Binding-site contacts:
Ligand atom O5 contacts residue ASN175 of chain 29.F at 2.4 Å (h-bond).
Ligand atom O5 contacts residue THR85 of chain 29.F at 4.3 Å.
Ligand atom C1 contacts residue GLU174 of chain 29.F at 4.1 Å.
Ligand atom C8 contacts residue PRO86 of chain 29.F at 3.6 Å (hydrophobic).
Ligand atom C7 contacts residue ASN175 of chain 29.F at 3.4 Å.
Ligand atom N2 contacts residue PRO86 of chain 29.F at 3.9 Å.
Ligand atom C4 contacts residue ASN175 of chain 29.F at 4.2 Å.
Ligand atom C6 contacts residue NAG1 of chain 29.K at 4.2 Å.
Ligand atom O6 contacts residue GLU174 of chain 29.F at 3.8 Å.
Ligand atom C3 contacts residue THR85 of chain 29.F at 4.4 Å.
Ligand atom C5 contacts residue THR85 of chain 29.F at 4.0 Å.
Ligand atom C8 contacts residue ARG88 of chain 29.F at 4.3 Å.
Ligand atom N2 contacts residue ASN175 of chain 29.F at 2.9 Å (h-bond).
Ligand atom C7 contacts residue PRO86 of chain 29.F at 4.3 Å (hydrophobic).
Ligand atom O5 contacts residue GLU174 of chain 29.F at 3.5 Å (salt-bridge).
Ligand atom C8 contacts residue GLU87 of chain 29.F at 3.6 Å.
Ligand atom C2 contacts residue ASN175 of chain 29.F at 2.4 Å.
Ligand atom C3 contacts residue NAG1 of chain 29.K at 3.7 Å.
Ligand atom O4 contacts residue NAG1 of chain 29.K at 2.3 Å (h-bond).
Ligand atom O6 contacts residue THR85 of chain 29.F at 4.4 Å.
Ligand atom C2 contacts residue THR85 of chain 29.F at 4.5 Å.
Ligand atom N2 contacts residue THR85 of chain 29.F at 4.5 Å.
Ligand atom C5 contacts residue NAG1 of chain 29.K at 3.8 Å.
Ligand atom C1 contacts residue ASN175 of chain 29.F at 1.4 Å.
Ligand atom C8 contacts residue ASN175 of chain 29.F at 4.5 Å.
Ligand atom O3 contacts residue NAG1 of chain 29.K at 3.9 Å.
Ligand atom C1 contacts residue THR85 of chain 29.F at 3.8 Å.
Ligand atom C3 contacts residue ASN175 of chain 29.F at 3.8 Å.
Ligand atom C5 contacts residue ASN175 of chain 29.F at 3.7 Å.
Ligand atom C4 contacts residue NAG1 of chain 29.K at 3.5 Å.
Ligand atom O6 contacts residue PHE173 of chain 29.F at 4.0 Å.
Ligand atom O7 contacts residue ASN175 of chain 29.F at 3.5 Å (h-bond).

This protein binds this small molecule.
Small molecule (SMILES): CC(=O)N[C@@H]1[C@@H](O)[C@H](O)[C@@H](CO)O[C@H]1O

Sequence of chain 29.F:
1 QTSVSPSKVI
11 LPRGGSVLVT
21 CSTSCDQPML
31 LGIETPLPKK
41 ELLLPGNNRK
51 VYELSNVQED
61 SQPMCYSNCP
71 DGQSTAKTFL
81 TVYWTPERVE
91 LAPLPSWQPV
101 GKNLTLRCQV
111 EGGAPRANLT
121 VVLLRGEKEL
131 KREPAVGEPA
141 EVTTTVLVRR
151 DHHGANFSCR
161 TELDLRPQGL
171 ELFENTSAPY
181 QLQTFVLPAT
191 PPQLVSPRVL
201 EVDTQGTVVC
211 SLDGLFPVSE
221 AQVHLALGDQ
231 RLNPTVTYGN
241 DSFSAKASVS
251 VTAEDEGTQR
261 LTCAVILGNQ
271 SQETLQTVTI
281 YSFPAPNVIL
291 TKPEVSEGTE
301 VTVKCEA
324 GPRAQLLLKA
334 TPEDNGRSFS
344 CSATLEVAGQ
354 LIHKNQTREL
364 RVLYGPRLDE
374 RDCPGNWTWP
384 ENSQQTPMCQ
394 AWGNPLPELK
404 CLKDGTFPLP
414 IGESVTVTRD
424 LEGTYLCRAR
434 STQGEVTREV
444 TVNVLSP